This protein binds this small molecule.
Small molecule (SMILES): CC(=O)N[C@H]1[C@H](O[C@H]2[C@H](O)[C@@H](NC(C)=O)CO[C@@H]2CO)O[C@H](CO)[C@@H](O)[C@@H]1O

Binding-site contacts:
Ligand atom C3 contacts residue ASN1134 of chain 1.G at 3.8 Å.
Ligand atom O5 contacts residue ASN1134 of chain 1.G at 2.4 Å (h-bond).
Ligand atom C5 contacts residue ASN1134 of chain 1.G at 3.7 Å.
Ligand atom C8 contacts residue ASN1134 of chain 1.G at 4.3 Å.
Ligand atom N2 contacts residue ASN1134 of chain 1.G at 2.9 Å (h-bond).
Ligand atom C2 contacts residue ASN1134 of chain 1.G at 2.5 Å.
Ligand atom O7 contacts residue ASN1134 of chain 1.G at 3.3 Å (h-bond).
Ligand atom C1 contacts residue ASN1134 of chain 1.G at 1.4 Å.
Ligand atom C8 contacts residue VAL1133 of chain 1.G at 4.2 Å (hydrophobic).
Ligand atom C4 contacts residue ASN1134 of chain 1.G at 4.2 Å.
Ligand atom C7 contacts residue ASN1134 of chain 1.G at 3.2 Å.

Sequence of chain 1.G:
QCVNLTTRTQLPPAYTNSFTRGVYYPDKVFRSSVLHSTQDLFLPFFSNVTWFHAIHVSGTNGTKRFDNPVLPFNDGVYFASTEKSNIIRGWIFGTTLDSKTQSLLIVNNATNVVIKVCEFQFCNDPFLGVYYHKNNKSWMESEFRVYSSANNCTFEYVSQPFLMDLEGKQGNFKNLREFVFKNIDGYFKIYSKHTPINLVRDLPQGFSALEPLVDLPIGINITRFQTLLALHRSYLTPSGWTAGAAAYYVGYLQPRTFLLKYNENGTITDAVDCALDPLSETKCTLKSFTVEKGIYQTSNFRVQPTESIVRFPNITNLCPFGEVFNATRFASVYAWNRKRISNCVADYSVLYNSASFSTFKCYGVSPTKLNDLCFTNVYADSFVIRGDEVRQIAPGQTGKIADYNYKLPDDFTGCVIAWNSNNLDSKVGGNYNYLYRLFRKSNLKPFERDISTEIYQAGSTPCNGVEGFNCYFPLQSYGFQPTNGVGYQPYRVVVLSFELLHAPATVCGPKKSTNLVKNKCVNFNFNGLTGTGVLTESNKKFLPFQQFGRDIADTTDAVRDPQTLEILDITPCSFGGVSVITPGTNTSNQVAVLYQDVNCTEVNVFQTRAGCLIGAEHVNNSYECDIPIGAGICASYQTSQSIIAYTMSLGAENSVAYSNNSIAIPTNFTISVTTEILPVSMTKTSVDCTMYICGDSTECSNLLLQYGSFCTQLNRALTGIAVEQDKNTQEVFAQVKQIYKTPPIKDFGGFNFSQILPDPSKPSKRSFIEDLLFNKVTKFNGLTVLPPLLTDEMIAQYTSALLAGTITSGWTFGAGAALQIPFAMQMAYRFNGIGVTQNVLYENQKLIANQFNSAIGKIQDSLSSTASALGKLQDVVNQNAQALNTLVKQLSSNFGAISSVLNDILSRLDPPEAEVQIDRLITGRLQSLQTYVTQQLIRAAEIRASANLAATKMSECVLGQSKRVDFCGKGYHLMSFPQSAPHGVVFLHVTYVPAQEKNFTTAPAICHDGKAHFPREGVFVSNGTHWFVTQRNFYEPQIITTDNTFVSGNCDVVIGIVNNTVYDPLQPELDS